Binding-site contacts:
Ligand atom C2 contacts residue ASN165 of chain 1.C at 2.4 Å.
Ligand atom O7 contacts residue GLU132 of chain 1.C at 4.2 Å.
Ligand atom O5 contacts residue GLN115 of chain 1.C at 3.3 Å (h-bond).
Ligand atom O7 contacts residue ASN165 of chain 1.C at 3.2 Å (h-bond).
Ligand atom C5 contacts residue ASN165 of chain 1.C at 3.7 Å.
Ligand atom O6 contacts residue GLN115 of chain 1.C at 4.5 Å.
Ligand atom C6 contacts residue GLN115 of chain 1.C at 3.4 Å.
Ligand atom C5 contacts residue GLN115 of chain 1.C at 3.9 Å.
Ligand atom O5 contacts residue ASN165 of chain 1.C at 2.4 Å (h-bond).
Ligand atom O5 contacts residue GLU132 of chain 1.C at 3.7 Å.
Ligand atom C1 contacts residue GLN115 of chain 1.C at 4.5 Å.
Ligand atom C8 contacts residue ASN165 of chain 1.C at 4.3 Å.
Ligand atom C1 contacts residue GLU132 of chain 1.C at 4.0 Å.
Ligand atom C1 contacts residue ASN165 of chain 1.C at 1.4 Å.
Ligand atom C7 contacts residue ASN165 of chain 1.C at 3.2 Å.
Ligand atom N2 contacts residue ASN165 of chain 1.C at 2.9 Å (h-bond).
Ligand atom C4 contacts residue ASN165 of chain 1.C at 4.2 Å.
Ligand atom C4 contacts residue GLN115 of chain 1.C at 4.5 Å.
Ligand atom C2 contacts residue GLU132 of chain 1.C at 4.5 Å.
Ligand atom C3 contacts residue ASN165 of chain 1.C at 3.8 Å.

Sequence of chain 1.C:
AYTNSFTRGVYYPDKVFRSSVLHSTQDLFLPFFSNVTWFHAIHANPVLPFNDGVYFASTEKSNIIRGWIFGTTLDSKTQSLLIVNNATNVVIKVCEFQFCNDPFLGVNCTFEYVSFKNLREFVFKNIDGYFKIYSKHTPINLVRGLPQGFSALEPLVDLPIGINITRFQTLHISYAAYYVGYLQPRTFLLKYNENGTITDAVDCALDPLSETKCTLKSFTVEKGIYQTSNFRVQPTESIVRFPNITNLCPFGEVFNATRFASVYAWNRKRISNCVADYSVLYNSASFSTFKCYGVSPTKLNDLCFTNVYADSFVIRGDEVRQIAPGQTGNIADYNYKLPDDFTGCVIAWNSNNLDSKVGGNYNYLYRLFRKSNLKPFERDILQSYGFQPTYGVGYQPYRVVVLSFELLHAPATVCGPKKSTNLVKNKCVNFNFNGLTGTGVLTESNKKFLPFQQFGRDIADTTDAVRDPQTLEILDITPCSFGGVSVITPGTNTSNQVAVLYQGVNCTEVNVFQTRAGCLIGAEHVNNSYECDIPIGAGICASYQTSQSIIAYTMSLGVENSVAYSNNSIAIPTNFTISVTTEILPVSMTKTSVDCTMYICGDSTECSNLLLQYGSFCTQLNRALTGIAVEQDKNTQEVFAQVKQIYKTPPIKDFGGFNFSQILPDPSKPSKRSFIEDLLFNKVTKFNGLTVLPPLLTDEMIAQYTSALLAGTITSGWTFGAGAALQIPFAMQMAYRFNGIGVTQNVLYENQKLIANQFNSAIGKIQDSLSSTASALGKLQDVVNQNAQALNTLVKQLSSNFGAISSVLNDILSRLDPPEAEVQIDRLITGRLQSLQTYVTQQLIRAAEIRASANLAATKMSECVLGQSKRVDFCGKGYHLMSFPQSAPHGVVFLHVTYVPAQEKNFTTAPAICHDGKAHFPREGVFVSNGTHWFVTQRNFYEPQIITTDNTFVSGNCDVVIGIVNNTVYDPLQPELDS

This protein binds this small molecule.
Small molecule (SMILES): CC(=O)N[C@@H]1[C@@H](O)[C@H](O)[C@@H](CO)O[C@H]1O